Sequence of chain 1.A:
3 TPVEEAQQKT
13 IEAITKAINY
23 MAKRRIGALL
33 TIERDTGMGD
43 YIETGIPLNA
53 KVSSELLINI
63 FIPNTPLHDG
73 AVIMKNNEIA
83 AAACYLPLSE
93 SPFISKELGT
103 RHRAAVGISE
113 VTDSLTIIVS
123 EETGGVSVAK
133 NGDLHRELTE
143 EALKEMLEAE

A small-molecule ligand and the protein it binds are described below.
Small molecule (SMILES): CC(C)NC(=O)Nc1ccccc1

Binding-site contacts:
Ligand atom C1 contacts residue LYS25 of chain 1.A at 4.2 Å.
Ligand atom C7 contacts residue VAL128 of chain 1.A at 4.3 Å (hydrophobic).
Ligand atom C8 contacts residue ILE20 of chain 1.A at 4.3 Å (hydrophobic).
Ligand atom C6 contacts residue GLU142 of chain 1.A at 4.2 Å.
Ligand atom C10 contacts residue GLU142 of chain 1.A at 4.2 Å.
Ligand atom C5 contacts residue GLU142 of chain 1.A at 4.4 Å.
Ligand atom C8 contacts residue LEU145 of chain 1.A at 3.8 Å (hydrophobic).
Ligand atom N2 contacts residue VAL128 of chain 1.A at 4.4 Å.
Ligand atom C8 contacts residue GLU142 of chain 1.A at 3.7 Å.
Ligand atom C5 contacts residue VAL128 of chain 1.A at 3.7 Å (hydrophobic).
Ligand atom C5 contacts residue LEU140 of chain 1.A at 4.0 Å (hydrophobic).
Ligand atom C8 contacts residue VAL128 of chain 1.A at 3.8 Å (hydrophobic).
Ligand atom C2 contacts residue ALA24 of chain 1.A at 4.1 Å (hydrophobic).
Ligand atom C4 contacts residue ALA24 of chain 1.A at 4.1 Å (hydrophobic).
Ligand atom C8 contacts residue LEU140 of chain 1.A at 4.1 Å (hydrophobic).
Ligand atom C3 contacts residue ALA24 of chain 1.A at 3.5 Å (hydrophobic).
Ligand atom N1 contacts residue ALA24 of chain 1.A at 4.3 Å.
Ligand atom C8 contacts residue THR141 of chain 1.A at 3.5 Å.
Ligand atom C9 contacts residue VAL128 of chain 1.A at 3.1 Å (hydrophobic).
Ligand atom C9 contacts residue GLU142 of chain 1.A at 3.9 Å.
Ligand atom C6 contacts residue ASN21 of chain 1.A at 4.2 Å.
Ligand atom C1 contacts residue ALA24 of chain 1.A at 4.4 Å (hydrophobic).
Ligand atom C10 contacts residue VAL128 of chain 1.A at 3.2 Å (hydrophobic).
Ligand atom C5 contacts residue ALA24 of chain 1.A at 4.2 Å (hydrophobic).
Ligand atom C4 contacts residue ASN21 of chain 1.A at 4.2 Å.
Ligand atom O1 contacts residue ASN21 of chain 1.A at 3.0 Å (h-bond).
Ligand atom C3 contacts residue GLY126 of chain 1.A at 3.5 Å.
Ligand atom C6 contacts residue VAL128 of chain 1.A at 4.2 Å (hydrophobic).
Ligand atom C7 contacts residue LEU145 of chain 1.A at 4.3 Å (hydrophobic).
Ligand atom C10 contacts residue THR141 of chain 1.A at 4.0 Å.
Ligand atom C9 contacts residue THR141 of chain 1.A at 3.5 Å.
Ligand atom C7 contacts residue THR141 of chain 1.A at 4.3 Å.
Ligand atom C10 contacts residue LEU140 of chain 1.A at 2.8 Å (hydrophobic).
Ligand atom C7 contacts residue GLU142 of chain 1.A at 3.6 Å.
Ligand atom N2 contacts residue ALA24 of chain 1.A at 3.9 Å.
Ligand atom C9 contacts residue LEU140 of chain 1.A at 2.8 Å (hydrophobic).
Ligand atom C7 contacts residue ILE20 of chain 1.A at 4.2 Å (hydrophobic).